Binding-site contacts:
Ligand atom C3D contacts residue CYS61 of chain 1.F at 2.8 Å (hydrophobic).
Ligand atom NA contacts residue GLN148 of chain 1.F at 3.4 Å (h-bond).
Ligand atom OD contacts residue CYS61 of chain 1.F at 3.3 Å (h-bond).
Ligand atom CMA contacts residue LYS149 of chain 1.F at 3.6 Å.
Ligand atom C1B contacts residue ASP54 of chain 1.F at 3.6 Å.
Ligand atom OA contacts residue GLN148 of chain 1.F at 2.9 Å (h-bond).
Ligand atom C4D contacts residue CYS61 of chain 1.F at 3.4 Å (hydrophobic).
Ligand atom OA contacts residue LYS149 of chain 1.F at 2.9 Å (salt-bridge).
Ligand atom C1C contacts residue ALA64 of chain 1.K at 3.6 Å (hydrophobic).
Ligand atom ND contacts residue LYS60 of chain 1.K at 3.6 Å.
Ligand atom CMD contacts residue ASP54 of chain 1.F at 3.6 Å.
Ligand atom CAA contacts residue PHE62 of chain 1.K at 3.5 Å (hydrophobic).
Ligand atom C1A contacts residue GLN148 of chain 1.F at 3.3 Å.
Ligand atom CMD contacts residue SER57 of chain 1.F at 3.6 Å.
Ligand atom CBA contacts residue CYS50 of chain 1.F at 1.9 Å (hydrophobic).
Ligand atom NB contacts residue THR137 of chain 1.F at 3.4 Å (h-bond).
Ligand atom C3A contacts residue PHE62 of chain 1.K at 3.4 Å (hydrophobic).
Ligand atom CAD contacts residue TYR57 of chain 1.K at 3.3 Å (hydrophobic).
Ligand atom C4A contacts residue PHE62 of chain 1.K at 3.4 Å (hydrophobic).
Ligand atom NA contacts residue PHE62 of chain 1.K at 3.4 Å.
Ligand atom OA contacts residue GLN147 of chain 1.F at 3.5 Å (h-bond).
Ligand atom C4C contacts residue ASP54 of chain 1.F at 3.6 Å.
Ligand atom CHA contacts residue LEU61 of chain 1.E at 3.6 Å (hydrophobic).
Ligand atom NB contacts residue ASP54 of chain 1.F at 2.7 Å (salt-bridge).
Ligand atom NC contacts residue ASP54 of chain 1.F at 2.8 Å (salt-bridge).
Ligand atom C1B contacts residue THR137 of chain 1.F at 3.5 Å.
Ligand atom CBD contacts residue CYS61 of chain 1.F at 2.7 Å (hydrophobic).
Ligand atom O1B contacts residue GLY63 of chain 1.K at 3.0 Å (h-bond).
Ligand atom CMD contacts residue GLY58 of chain 1.F at 3.5 Å.
Ligand atom C4B contacts residue THR137 of chain 1.F at 3.5 Å.
Ligand atom OD contacts residue LYS60 of chain 1.E at 3.5 Å.
Ligand atom CAD contacts residue TYR57 of chain 1.E at 3.3 Å (hydrophobic).
Ligand atom NC contacts residue ALA64 of chain 1.K at 3.2 Å.
Ligand atom OA contacts residue SER146 of chain 1.F at 3.6 Å.
Ligand atom CBA contacts residue ILE51 of chain 1.F at 3.6 Å (hydrophobic).
Ligand atom CAA contacts residue CYS50 of chain 1.F at 2.7 Å (hydrophobic).
Ligand atom CAD contacts residue CYS61 of chain 1.F at 1.8 Å (hydrophobic).
Ligand atom O1C contacts residue ARG129 of chain 1.F at 3.2 Å (salt-bridge).
Ligand atom CAB contacts residue ALA136 of chain 1.F at 3.5 Å (hydrophobic).
Ligand atom CHA contacts residue THR137 of chain 1.F at 3.6 Å.

Sequence of chain 1.K:
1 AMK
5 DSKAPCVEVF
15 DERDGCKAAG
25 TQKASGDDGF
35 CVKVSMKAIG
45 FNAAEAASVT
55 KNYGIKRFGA

Sequence of chain 1.E:
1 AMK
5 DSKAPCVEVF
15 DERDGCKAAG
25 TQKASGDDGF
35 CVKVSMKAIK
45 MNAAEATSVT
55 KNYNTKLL

A protein and the small-molecule ligand that binds it are described below.
Small molecule (SMILES): CCC1=C(C)[C@@H](CC2=N/C(=C\c3[nH]c(/C=C4\NC(=O)C(C)=C4CC)c(C)c3CCC(=O)O)C(CCC(=O)O)=C2C)NC1=O

Sequence of chain 1.F:
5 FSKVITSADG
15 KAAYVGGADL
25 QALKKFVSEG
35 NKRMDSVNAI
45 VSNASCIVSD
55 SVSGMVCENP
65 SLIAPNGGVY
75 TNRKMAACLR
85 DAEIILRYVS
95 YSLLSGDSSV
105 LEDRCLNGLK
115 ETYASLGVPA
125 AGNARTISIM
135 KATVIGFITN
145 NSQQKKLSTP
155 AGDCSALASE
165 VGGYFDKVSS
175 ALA